Binding-site contacts:
Ligand atom O7 contacts residue ASN789 of chain 1.C at 3.9 Å.
Ligand atom C6 contacts residue ARG787 of chain 1.C at 3.8 Å.
Ligand atom O5 contacts residue ASN789 of chain 1.C at 2.4 Å (h-bond).
Ligand atom O7 contacts residue HIS771 of chain 1.C at 4.1 Å.
Ligand atom C2 contacts residue ASN789 of chain 1.C at 2.5 Å.
Ligand atom C5 contacts residue ARG787 of chain 1.C at 3.6 Å.
Ligand atom C1 contacts residue SER800 of chain 1.C at 4.2 Å.
Ligand atom O6 contacts residue ARG787 of chain 1.C at 3.0 Å (salt-bridge).
Ligand atom C6 contacts residue SER800 of chain 1.C at 3.6 Å.
Ligand atom C3 contacts residue ASN789 of chain 1.C at 3.8 Å.
Ligand atom O5 contacts residue SER800 of chain 1.C at 3.2 Å (h-bond).
Ligand atom C8 contacts residue ASN789 of chain 1.C at 4.1 Å.
Ligand atom C8 contacts residue HIS771 of chain 1.C at 3.5 Å.
Ligand atom C7 contacts residue HIS771 of chain 1.C at 4.1 Å.
Ligand atom N2 contacts residue ASN789 of chain 1.C at 3.0 Å (h-bond).
Ligand atom O5 contacts residue ARG787 of chain 1.C at 4.3 Å.
Ligand atom C7 contacts residue ASN789 of chain 1.C at 3.4 Å.
Ligand atom C1 contacts residue ASN789 of chain 1.C at 1.4 Å.
Ligand atom C5 contacts residue ASN789 of chain 1.C at 3.7 Å.
Ligand atom O6 contacts residue GLU802 of chain 1.C at 4.1 Å.
Ligand atom O4 contacts residue ARG787 of chain 1.C at 3.6 Å (salt-bridge).
Ligand atom O7 contacts residue ARG787 of chain 1.C at 3.9 Å.
Ligand atom C4 contacts residue ASN789 of chain 1.C at 4.2 Å.
Ligand atom C4 contacts residue ARG787 of chain 1.C at 4.1 Å.
Ligand atom C5 contacts residue SER800 of chain 1.C at 4.0 Å.

Sequence of chain 1.C:
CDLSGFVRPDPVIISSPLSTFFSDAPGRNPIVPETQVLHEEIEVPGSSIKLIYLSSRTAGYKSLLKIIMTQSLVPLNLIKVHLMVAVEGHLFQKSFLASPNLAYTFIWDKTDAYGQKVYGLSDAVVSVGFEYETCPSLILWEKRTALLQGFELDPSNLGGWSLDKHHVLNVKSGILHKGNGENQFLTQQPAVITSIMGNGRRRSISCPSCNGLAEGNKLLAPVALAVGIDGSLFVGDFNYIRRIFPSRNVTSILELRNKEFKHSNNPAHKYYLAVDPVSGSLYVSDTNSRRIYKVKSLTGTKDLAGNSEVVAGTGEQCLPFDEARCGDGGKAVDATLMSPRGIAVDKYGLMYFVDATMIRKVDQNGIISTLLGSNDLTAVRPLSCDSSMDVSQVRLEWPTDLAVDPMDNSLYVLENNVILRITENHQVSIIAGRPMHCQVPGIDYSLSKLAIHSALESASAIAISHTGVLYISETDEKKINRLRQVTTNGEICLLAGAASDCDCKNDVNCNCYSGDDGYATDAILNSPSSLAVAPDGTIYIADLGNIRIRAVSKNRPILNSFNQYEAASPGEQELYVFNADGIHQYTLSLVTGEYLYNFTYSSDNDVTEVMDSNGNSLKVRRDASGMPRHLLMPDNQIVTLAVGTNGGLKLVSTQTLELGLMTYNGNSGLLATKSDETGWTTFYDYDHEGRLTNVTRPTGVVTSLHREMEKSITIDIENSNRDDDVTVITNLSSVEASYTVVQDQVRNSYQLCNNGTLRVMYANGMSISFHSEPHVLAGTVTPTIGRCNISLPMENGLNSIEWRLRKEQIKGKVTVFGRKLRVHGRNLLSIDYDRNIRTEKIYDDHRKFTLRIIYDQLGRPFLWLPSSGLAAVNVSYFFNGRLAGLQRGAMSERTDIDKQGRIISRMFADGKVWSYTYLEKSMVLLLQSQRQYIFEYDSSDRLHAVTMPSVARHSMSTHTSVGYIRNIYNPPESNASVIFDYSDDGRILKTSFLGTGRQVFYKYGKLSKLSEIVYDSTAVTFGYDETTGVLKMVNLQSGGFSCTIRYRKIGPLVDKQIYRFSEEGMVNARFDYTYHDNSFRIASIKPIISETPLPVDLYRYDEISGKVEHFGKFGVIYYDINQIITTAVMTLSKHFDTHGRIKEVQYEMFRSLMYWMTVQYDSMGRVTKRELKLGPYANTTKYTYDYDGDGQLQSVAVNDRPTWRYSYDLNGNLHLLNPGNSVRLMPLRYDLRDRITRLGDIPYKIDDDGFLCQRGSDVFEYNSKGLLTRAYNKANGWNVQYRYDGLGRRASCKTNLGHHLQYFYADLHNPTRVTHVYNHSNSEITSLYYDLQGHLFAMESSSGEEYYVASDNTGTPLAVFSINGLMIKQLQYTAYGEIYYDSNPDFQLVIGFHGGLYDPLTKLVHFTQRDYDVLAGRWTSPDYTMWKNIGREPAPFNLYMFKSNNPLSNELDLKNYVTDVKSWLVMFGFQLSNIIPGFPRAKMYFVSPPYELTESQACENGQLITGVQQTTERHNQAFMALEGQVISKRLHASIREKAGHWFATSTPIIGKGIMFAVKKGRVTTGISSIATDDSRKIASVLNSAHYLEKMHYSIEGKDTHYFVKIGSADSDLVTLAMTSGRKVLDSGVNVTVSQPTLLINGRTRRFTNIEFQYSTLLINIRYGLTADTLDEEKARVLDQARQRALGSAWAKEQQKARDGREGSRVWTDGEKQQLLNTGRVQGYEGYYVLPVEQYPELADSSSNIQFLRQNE

The small molecule below binds the protein below.
Small molecule (SMILES): CC(=O)N[C@@H]1[C@@H](O)[C@H](O)[C@@H](CO)O[C@H]1O